Binding-site contacts:
Ligand atom C16 contacts residue THR214 of chain 1.A at 4.1 Å.
Ligand atom C11 contacts residue LEU41 of chain 1.A at 3.4 Å (hydrophobic).
Ligand atom C1 contacts residue GLY45 of chain 1.A at 4.1 Å.
Ligand atom C2 contacts residue LEU44 of chain 1.A at 3.7 Å (hydrophobic).
Ligand atom C18 contacts residue MET79 of chain 1.A at 3.7 Å (hydrophobic).
Ligand atom C19 contacts residue MET82 of chain 1.A at 3.6 Å (hydrophobic).
Ligand atom O3 contacts residue MET86 of chain 1.A at 3.5 Å.
Ligand atom C4 contacts residue PHE101 of chain 1.A at 3.6 Å (hydrophobic).
Ligand atom C18 contacts residue THR214 of chain 1.A at 3.4 Å.
Ligand atom C16 contacts residue LEU38 of chain 1.A at 3.8 Å (hydrophobic).
Ligand atom C15 contacts residue MET117 of chain 1.A at 4.0 Å (hydrophobic).
Ligand atom C11 contacts residue GLY45 of chain 1.A at 4.1 Å.
Ligand atom O17 contacts residue PHE228 of chain 1.A at 4.0 Å.
Ligand atom C13 contacts residue ASN42 of chain 1.A at 3.8 Å.
Ligand atom C3 contacts residue ARG89 of chain 1.A at 4.1 Å.
Ligand atom C2 contacts residue GLN48 of chain 1.A at 3.4 Å.
Ligand atom C3 contacts residue PHE101 of chain 1.A at 3.9 Å (hydrophobic).
Ligand atom C12 contacts residue MET232 of chain 1.A at 3.8 Å (hydrophobic).
Ligand atom C8 contacts residue MET79 of chain 1.A at 4.1 Å (hydrophobic).
Ligand atom O3 contacts residue ARG89 of chain 1.A at 2.9 Å (salt-bridge).
Ligand atom O3 contacts residue MET82 of chain 1.A at 3.9 Å.
Ligand atom C2 contacts residue MET82 of chain 1.A at 4.1 Å (hydrophobic).
Ligand atom O17 contacts residue ASN42 of chain 1.A at 2.7 Å (h-bond).
Ligand atom O3 contacts residue PHE101 of chain 1.A at 3.8 Å.
Ligand atom O3 contacts residue GLN48 of chain 1.A at 3.4 Å (h-bond).
Ligand atom C17 contacts residue ASN42 of chain 1.A at 3.3 Å.
Ligand atom C3 contacts residue LEU44 of chain 1.A at 4.1 Å (hydrophobic).
Ligand atom C16 contacts residue PHE213 of chain 1.A at 4.0 Å (hydrophobic).
Ligand atom C12 contacts residue ASN42 of chain 1.A at 3.2 Å.
Ligand atom O17 contacts residue THR214 of chain 1.A at 2.8 Å (h-bond).
Ligand atom C11 contacts residue MET232 of chain 1.A at 3.9 Å (hydrophobic).
Ligand atom C12 contacts residue LEU41 of chain 1.A at 3.5 Å (hydrophobic).
Ligand atom O3 contacts residue LEU44 of chain 1.A at 4.0 Å.
Ligand atom C1 contacts residue LEU41 of chain 1.A at 4.0 Å (hydrophobic).
Ligand atom C3 contacts residue GLN48 of chain 1.A at 3.9 Å.
Ligand atom C6 contacts residue VAL83 of chain 1.A at 3.8 Å (hydrophobic).
Ligand atom C17 contacts residue LEU38 of chain 1.A at 3.8 Å (hydrophobic).
Ligand atom C17 contacts residue THR214 of chain 1.A at 3.8 Å.
Ligand atom O17 contacts residue LEU38 of chain 1.A at 4.1 Å.
Ligand atom C1 contacts residue LEU44 of chain 1.A at 3.9 Å (hydrophobic).

This protein binds this small molecule.
Small molecule (SMILES): C[C@]12CC[C@H]3[C@@H](CCC4=CC(=O)CC[C@@]43C)[C@@H]1CC[C@@H]2O

Sequence of chain 1.A:
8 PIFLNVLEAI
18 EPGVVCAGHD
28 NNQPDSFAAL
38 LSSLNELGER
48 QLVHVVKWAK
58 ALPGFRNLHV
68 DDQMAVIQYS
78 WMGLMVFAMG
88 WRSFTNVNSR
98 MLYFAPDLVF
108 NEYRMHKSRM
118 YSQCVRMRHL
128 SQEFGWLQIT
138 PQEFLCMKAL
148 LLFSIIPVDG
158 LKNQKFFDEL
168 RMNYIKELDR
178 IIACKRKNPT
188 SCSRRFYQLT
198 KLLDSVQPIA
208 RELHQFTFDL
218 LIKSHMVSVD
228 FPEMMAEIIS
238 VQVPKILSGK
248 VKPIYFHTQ